Binding-site contacts:
Ligand atom N1 contacts residue ZN1 of chain 1.FA at 1.8 Å.
Ligand atom N1 contacts residue HIS99 of chain 1.H at 3.0 Å (h-bond).
Ligand atom O1 contacts residue HIS99 of chain 1.H at 4.2 Å.
Ligand atom S2 contacts residue HIS97 of chain 1.H at 3.4 Å.
Ligand atom O1 contacts residue HIS116 of chain 1.H at 3.2 Å (h-bond).
Ligand atom C5 contacts residue PRO180 of chain 1.H at 3.4 Å (hydrophobic).
Ligand atom O1 contacts residue ZN1 of chain 1.FA at 2.2 Å.
Ligand atom N1 contacts residue THR178 of chain 1.H at 2.4 Å (h-bond).
Ligand atom C5 contacts residue LEU177 of chain 1.H at 3.9 Å (hydrophobic).
Ligand atom O1 contacts residue THR178 of chain 1.H at 4.0 Å.
Ligand atom N2 contacts residue LEU177 of chain 1.H at 3.9 Å.
Ligand atom S2 contacts residue LEU177 of chain 1.H at 4.0 Å.
Ligand atom C1 contacts residue LEU177 of chain 1.H at 3.8 Å (hydrophobic).
Ligand atom N3 contacts residue LEU177 of chain 1.H at 3.8 Å.
Ligand atom C3 contacts residue VAL118 of chain 1.H at 4.1 Å (hydrophobic).
Ligand atom O2 contacts residue THR178 of chain 1.H at 2.7 Å (h-bond).
Ligand atom C5 contacts residue ALA179 of chain 1.H at 4.1 Å (hydrophobic).
Ligand atom N3 contacts residue ALA179 of chain 1.H at 3.5 Å.
Ligand atom C4 contacts residue ASN95 of chain 1.H at 4.2 Å.
Ligand atom S1 contacts residue HIS97 of chain 1.H at 3.2 Å (h-bond).
Ligand atom C5 contacts residue PRO181 of chain 1.H at 4.2 Å (hydrophobic).
Ligand atom S2 contacts residue VAL118 of chain 1.H at 4.0 Å.
Ligand atom C1 contacts residue ZN1 of chain 1.FA at 3.7 Å.
Ligand atom C3 contacts residue ASN95 of chain 1.H at 4.0 Å.
Ligand atom O3 contacts residue VAL118 of chain 1.H at 3.0 Å.
Ligand atom C4 contacts residue ASP94 of chain 1.H at 4.1 Å.
Ligand atom O2 contacts residue LEU177 of chain 1.H at 3.5 Å.
Ligand atom O2 contacts residue TRP188 of chain 1.H at 3.8 Å.
Ligand atom S1 contacts residue THR178 of chain 1.H at 3.1 Å (h-bond).
Ligand atom O2 contacts residue ZN1 of chain 1.FA at 3.5 Å.
Ligand atom O3 contacts residue ASN95 of chain 1.H at 3.2 Å (h-bond).
Ligand atom S1 contacts residue ZN1 of chain 1.FA at 2.4 Å.
Ligand atom N1 contacts residue ALA179 of chain 1.H at 4.2 Å.
Ligand atom N1 contacts residue HIS116 of chain 1.H at 3.8 Å.
Ligand atom O1 contacts residue VAL128 of chain 1.H at 4.1 Å.
Ligand atom N1 contacts residue HIS97 of chain 1.H at 3.0 Å (h-bond).
Ligand atom C1 contacts residue HIS97 of chain 1.H at 3.7 Å.
Ligand atom S1 contacts residue HIS116 of chain 1.H at 4.0 Å.
Ligand atom N1 contacts residue GLU103 of chain 1.H at 3.9 Å.
Ligand atom O1 contacts residue HIS97 of chain 1.H at 2.6 Å (h-bond).

Sequence of chain 1.H:
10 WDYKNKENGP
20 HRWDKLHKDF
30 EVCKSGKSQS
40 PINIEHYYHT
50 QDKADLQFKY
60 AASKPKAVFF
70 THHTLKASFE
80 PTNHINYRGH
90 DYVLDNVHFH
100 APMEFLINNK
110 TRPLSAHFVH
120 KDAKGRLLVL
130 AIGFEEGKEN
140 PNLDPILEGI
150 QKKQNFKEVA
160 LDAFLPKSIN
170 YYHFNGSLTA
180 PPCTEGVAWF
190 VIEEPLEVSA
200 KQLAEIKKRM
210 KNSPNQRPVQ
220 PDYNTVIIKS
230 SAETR

A small-molecule ligand and the protein it binds are described below.
Small molecule (SMILES): CC(=O)/N=c1\sc(S(N)(=O)=O)nn1C